Sequence of chain 1.A:
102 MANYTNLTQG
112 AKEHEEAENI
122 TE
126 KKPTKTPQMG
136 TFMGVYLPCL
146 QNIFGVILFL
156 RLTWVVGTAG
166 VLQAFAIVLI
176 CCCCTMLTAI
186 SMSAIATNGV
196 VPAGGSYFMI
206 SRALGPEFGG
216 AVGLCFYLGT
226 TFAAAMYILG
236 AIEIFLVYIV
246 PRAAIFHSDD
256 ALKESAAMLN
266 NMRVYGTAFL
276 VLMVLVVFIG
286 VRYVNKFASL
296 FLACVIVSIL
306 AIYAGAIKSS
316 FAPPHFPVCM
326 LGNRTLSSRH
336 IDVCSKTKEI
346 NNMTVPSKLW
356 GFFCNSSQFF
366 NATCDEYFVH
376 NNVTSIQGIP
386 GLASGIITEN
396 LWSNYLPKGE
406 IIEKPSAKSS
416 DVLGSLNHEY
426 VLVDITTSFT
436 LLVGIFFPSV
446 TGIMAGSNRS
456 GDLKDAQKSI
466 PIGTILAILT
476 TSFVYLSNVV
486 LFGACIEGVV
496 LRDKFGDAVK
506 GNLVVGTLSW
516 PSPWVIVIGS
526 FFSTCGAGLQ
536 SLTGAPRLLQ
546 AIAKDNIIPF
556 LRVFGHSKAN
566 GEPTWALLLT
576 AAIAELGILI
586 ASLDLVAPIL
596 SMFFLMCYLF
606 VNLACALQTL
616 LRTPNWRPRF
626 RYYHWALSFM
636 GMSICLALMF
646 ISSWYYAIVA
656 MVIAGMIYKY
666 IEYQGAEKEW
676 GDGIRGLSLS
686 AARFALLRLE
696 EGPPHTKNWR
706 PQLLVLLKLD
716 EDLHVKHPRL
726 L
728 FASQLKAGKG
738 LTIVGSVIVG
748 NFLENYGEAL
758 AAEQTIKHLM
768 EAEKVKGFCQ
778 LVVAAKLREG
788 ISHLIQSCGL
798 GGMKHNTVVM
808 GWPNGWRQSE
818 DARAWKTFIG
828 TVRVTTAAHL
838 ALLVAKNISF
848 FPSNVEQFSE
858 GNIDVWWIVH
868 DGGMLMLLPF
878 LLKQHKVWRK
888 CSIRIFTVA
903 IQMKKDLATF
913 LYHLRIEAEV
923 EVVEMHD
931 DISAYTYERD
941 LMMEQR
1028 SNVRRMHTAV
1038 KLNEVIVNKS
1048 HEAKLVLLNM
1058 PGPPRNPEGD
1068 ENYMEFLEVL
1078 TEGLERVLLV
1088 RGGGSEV

Binding-site contacts:
Ligand atom N2 contacts residue ASN377 of chain 1.A at 2.9 Å (h-bond).
Ligand atom C3 contacts residue ASN377 of chain 1.A at 3.8 Å.
Ligand atom C7 contacts residue ASN377 of chain 1.A at 3.5 Å.
Ligand atom C2 contacts residue ASN377 of chain 1.A at 2.4 Å.
Ligand atom C7 contacts residue LYS413 of chain 1.A at 4.2 Å.
Ligand atom C4 contacts residue ASN377 of chain 1.A at 4.2 Å.
Ligand atom O7 contacts residue ASN377 of chain 1.A at 3.7 Å.
Ligand atom C8 contacts residue ASN376 of chain 1.A at 4.1 Å.
Ligand atom C8 contacts residue SER414 of chain 1.A at 4.1 Å.
Ligand atom C1 contacts residue ASN377 of chain 1.A at 1.4 Å.
Ligand atom O5 contacts residue ASN377 of chain 1.A at 2.3 Å (h-bond).
Ligand atom O7 contacts residue LYS413 of chain 1.A at 3.4 Å.
Ligand atom C8 contacts residue SER415 of chain 1.A at 4.3 Å.
Ligand atom C5 contacts residue ASN377 of chain 1.A at 3.6 Å.
Ligand atom O6 contacts residue ASN377 of chain 1.A at 4.4 Å.
Ligand atom C8 contacts residue LYS413 of chain 1.A at 4.2 Å.

The small molecule below binds the protein below.
Small molecule (SMILES): CC(=O)N[C@@H]1[C@@H](O)[C@H](O)[C@@H](CO)O[C@H]1O